Sequence of chain 2.A:
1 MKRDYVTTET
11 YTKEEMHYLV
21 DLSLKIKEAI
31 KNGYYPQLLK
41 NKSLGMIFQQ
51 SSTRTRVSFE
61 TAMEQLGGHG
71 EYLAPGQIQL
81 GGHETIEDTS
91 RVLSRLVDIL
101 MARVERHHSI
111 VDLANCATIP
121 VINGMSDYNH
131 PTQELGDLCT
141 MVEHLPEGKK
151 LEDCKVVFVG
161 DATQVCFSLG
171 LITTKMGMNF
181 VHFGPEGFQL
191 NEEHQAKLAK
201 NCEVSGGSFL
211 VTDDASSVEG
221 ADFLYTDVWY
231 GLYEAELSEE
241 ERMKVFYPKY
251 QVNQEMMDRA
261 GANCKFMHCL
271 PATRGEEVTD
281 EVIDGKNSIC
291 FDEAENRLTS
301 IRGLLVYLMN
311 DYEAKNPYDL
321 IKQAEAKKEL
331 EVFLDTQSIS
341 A

Sequence of chain 3.A:
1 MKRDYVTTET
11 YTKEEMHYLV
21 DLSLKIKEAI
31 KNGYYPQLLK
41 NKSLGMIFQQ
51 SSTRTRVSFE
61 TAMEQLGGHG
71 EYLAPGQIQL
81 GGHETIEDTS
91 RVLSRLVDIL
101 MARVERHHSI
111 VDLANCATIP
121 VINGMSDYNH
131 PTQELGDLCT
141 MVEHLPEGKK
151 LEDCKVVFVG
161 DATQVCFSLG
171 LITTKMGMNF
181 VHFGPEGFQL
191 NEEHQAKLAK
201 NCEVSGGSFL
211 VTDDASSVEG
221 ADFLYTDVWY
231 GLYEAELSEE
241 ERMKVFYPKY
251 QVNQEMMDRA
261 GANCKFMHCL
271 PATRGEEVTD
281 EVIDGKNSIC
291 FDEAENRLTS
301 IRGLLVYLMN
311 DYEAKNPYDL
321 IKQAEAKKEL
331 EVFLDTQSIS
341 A

Binding-site contacts:
Ligand atom CA contacts residue GLN164 of chain 3.A at 3.7 Å.
Ligand atom O1 contacts residue ARG297 of chain 3.A at 3.0 Å (salt-bridge).
Ligand atom O1 contacts residue ARG103 of chain 3.A at 2.9 Å (salt-bridge).
Ligand atom N contacts residue GLN164 of chain 3.A at 2.9 Å (h-bond).
Ligand atom O2P contacts residue THR53 of chain 3.A at 3.7 Å.
Ligand atom O1P contacts residue SER52 of chain 3.A at 3.8 Å.
Ligand atom O2P contacts residue THR55 of chain 3.A at 2.7 Å (h-bond).
Ligand atom CA contacts residue ASP227 of chain 3.A at 3.5 Å.
Ligand atom C1 contacts residue ARG297 of chain 3.A at 3.5 Å.
Ligand atom O3P contacts residue GLN79 of chain 2.A at 3.7 Å.
Ligand atom O2P contacts residue ARG103 of chain 3.A at 3.4 Å (salt-bridge).
Ligand atom C1 contacts residue LEU270 of chain 3.A at 3.6 Å (hydrophobic).
Ligand atom CG contacts residue TYR233 of chain 3.A at 3.8 Å (hydrophobic).
Ligand atom CD contacts residue LEU270 of chain 3.A at 3.6 Å (hydrophobic).
Ligand atom O1 contacts residue HIS130 of chain 3.A at 2.7 Å (h-bond).
Ligand atom N contacts residue ASP227 of chain 3.A at 2.7 Å (salt-bridge).
Ligand atom C1P contacts residue LEU270 of chain 3.A at 3.6 Å (hydrophobic).
Ligand atom O1P contacts residue ARG103 of chain 3.A at 2.9 Å (salt-bridge).
Ligand atom O1P contacts residue GLN79 of chain 2.A at 2.8 Å (h-bond).
Ligand atom O2P contacts residue ARG54 of chain 3.A at 3.5 Å (salt-bridge).
Ligand atom C1 contacts residue ARG103 of chain 3.A at 3.7 Å.
Ligand atom O3P contacts residue THR53 of chain 3.A at 2.9 Å (h-bond).
Ligand atom O2P contacts residue SER52 of chain 3.A at 2.7 Å (h-bond).
Ligand atom C1 contacts residue HIS130 of chain 3.A at 3.7 Å.
Ligand atom CB contacts residue GLN164 of chain 3.A at 3.7 Å.
Ligand atom CD contacts residue HIS130 of chain 3.A at 3.8 Å.
Ligand atom O1 contacts residue THR55 of chain 3.A at 3.3 Å (h-bond).
Ligand atom O3P contacts residue ARG54 of chain 3.A at 2.8 Å (salt-bridge).
Ligand atom C1P contacts residue ARG297 of chain 3.A at 3.5 Å.
Ligand atom CB contacts residue VAL165 of chain 3.A at 3.7 Å (hydrophobic).
Ligand atom CD contacts residue MET125 of chain 3.A at 3.8 Å (hydrophobic).
Ligand atom P contacts residue THR53 of chain 3.A at 3.7 Å.
Ligand atom P contacts residue ARG54 of chain 3.A at 3.7 Å.
Ligand atom CD contacts residue CYS269 of chain 3.A at 3.7 Å (hydrophobic).
Ligand atom NE contacts residue LEU270 of chain 3.A at 2.8 Å (h-bond).
Ligand atom CB contacts residue ASP227 of chain 3.A at 3.6 Å.
Ligand atom O1 contacts residue GLN133 of chain 3.A at 3.7 Å.
Ligand atom C1P contacts residue ARG54 of chain 3.A at 3.3 Å.
Ligand atom CG contacts residue LEU270 of chain 3.A at 3.8 Å (hydrophobic).
Ligand atom P contacts residue SER52 of chain 3.A at 3.7 Å.

This protein binds this small molecule.
Small molecule (SMILES): NCCCCNC(=O)CP(=O)(O)O